Binding-site contacts:
Ligand atom O6 contacts residue SER381 of chain 1.A at 3.7 Å.
Ligand atom C7 contacts residue GLN375 of chain 1.A at 4.3 Å.
Ligand atom C1 contacts residue ILE382 of chain 1.A at 4.0 Å (hydrophobic).
Ligand atom C6 contacts residue SER381 of chain 1.A at 4.3 Å.
Ligand atom O7 contacts residue LYS374 of chain 1.A at 4.2 Å.
Ligand atom C5 contacts residue ASN379 of chain 1.A at 3.6 Å.
Ligand atom C3 contacts residue ASN379 of chain 1.A at 3.8 Å.
Ligand atom C2 contacts residue GLN375 of chain 1.A at 4.5 Å.
Ligand atom C5 contacts residue ILE382 of chain 1.A at 4.3 Å (hydrophobic).
Ligand atom C7 contacts residue ASN379 of chain 1.A at 3.5 Å.
Ligand atom C1 contacts residue ASN379 of chain 1.A at 1.4 Å.
Ligand atom C4 contacts residue ASN379 of chain 1.A at 4.2 Å.
Ligand atom N2 contacts residue ASN379 of chain 1.A at 2.9 Å (h-bond).
Ligand atom O7 contacts residue GLN375 of chain 1.A at 3.4 Å.
Ligand atom O5 contacts residue SER381 of chain 1.A at 3.5 Å (h-bond).
Ligand atom O6 contacts residue GLU385 of chain 1.A at 3.6 Å.
Ligand atom O7 contacts residue ASN379 of chain 1.A at 3.7 Å.
Ligand atom C1 contacts residue GLN375 of chain 1.A at 4.1 Å.
Ligand atom C6 contacts residue ILE382 of chain 1.A at 4.1 Å (hydrophobic).
Ligand atom C5 contacts residue SER381 of chain 1.A at 3.7 Å.
Ligand atom O5 contacts residue ASN379 of chain 1.A at 2.4 Å (h-bond).
Ligand atom O5 contacts residue ILE382 of chain 1.A at 3.2 Å.
Ligand atom C2 contacts residue ASN379 of chain 1.A at 2.5 Å.
Ligand atom C1 contacts residue SER381 of chain 1.A at 3.5 Å.
Ligand atom O6 contacts residue ILE382 of chain 1.A at 3.9 Å.

This protein binds this small molecule.
Small molecule (SMILES): CC(=O)N[C@@H]1[C@@H](O)[C@H](O)[C@@H](CO)O[C@H]1O

Sequence of chain 1.A:
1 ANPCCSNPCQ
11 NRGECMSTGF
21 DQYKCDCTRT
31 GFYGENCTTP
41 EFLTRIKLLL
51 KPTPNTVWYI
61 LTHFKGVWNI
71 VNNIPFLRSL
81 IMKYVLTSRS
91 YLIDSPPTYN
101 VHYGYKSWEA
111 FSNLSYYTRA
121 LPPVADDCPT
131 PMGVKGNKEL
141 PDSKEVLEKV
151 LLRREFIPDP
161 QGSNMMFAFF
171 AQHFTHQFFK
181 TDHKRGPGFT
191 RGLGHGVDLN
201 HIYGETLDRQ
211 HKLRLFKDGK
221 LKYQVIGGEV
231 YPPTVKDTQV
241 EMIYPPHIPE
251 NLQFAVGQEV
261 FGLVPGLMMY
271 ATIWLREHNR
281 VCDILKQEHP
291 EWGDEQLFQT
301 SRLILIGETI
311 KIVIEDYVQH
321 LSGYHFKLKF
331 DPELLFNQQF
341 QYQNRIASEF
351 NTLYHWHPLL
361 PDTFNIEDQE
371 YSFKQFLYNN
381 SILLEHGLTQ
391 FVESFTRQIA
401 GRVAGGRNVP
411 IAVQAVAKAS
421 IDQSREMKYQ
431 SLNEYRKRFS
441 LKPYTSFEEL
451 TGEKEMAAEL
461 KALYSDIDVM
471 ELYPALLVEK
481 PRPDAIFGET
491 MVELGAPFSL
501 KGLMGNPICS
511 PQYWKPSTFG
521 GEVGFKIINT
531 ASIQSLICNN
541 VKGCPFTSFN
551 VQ